Sequence of chain 1.A:
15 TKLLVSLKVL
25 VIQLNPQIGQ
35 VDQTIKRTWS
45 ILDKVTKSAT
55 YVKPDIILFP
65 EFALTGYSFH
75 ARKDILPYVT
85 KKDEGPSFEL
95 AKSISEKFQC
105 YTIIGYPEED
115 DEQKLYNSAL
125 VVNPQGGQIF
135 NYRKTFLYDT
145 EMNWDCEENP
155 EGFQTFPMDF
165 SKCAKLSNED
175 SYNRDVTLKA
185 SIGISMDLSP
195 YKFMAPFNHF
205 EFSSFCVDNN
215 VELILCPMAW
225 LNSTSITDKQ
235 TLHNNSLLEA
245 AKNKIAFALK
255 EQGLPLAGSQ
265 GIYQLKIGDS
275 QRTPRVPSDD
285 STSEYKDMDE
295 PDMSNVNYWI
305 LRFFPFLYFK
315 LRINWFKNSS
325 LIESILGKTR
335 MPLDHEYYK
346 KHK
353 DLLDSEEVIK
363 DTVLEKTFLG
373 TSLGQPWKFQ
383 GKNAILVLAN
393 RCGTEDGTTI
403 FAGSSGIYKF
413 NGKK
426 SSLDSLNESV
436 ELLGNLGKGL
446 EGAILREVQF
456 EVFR

Binding-site contacts:
Ligand atom ND2 contacts residue LYS138 of chain 1.A at 3.8 Å.
Ligand atom OD1 contacts residue MET190 of chain 1.A at 3.3 Å.
Ligand atom CA contacts residue ALA223 of chain 1.A at 4.4 Å (hydrophobic).
Ligand atom CB contacts residue GLU1 of chain 1.C at 3.5 Å.
Ligand atom O contacts residue TRP224 of chain 1.A at 3.5 Å.
Ligand atom OD1 contacts residue TYR71 of chain 1.A at 3.8 Å.
Ligand atom N contacts residue PHE197 of chain 1.A at 4.5 Å.
Ligand atom N contacts residue GLU1 of chain 1.C at 2.7 Å (salt-bridge).
Ligand atom CA contacts residue MET190 of chain 1.A at 4.5 Å (hydrophobic).
Ligand atom N contacts residue SER193 of chain 1.A at 4.0 Å.
Ligand atom CG contacts residue MET190 of chain 1.A at 4.1 Å (hydrophobic).
Ligand atom OD1 contacts residue SER189 of chain 1.A at 2.9 Å (h-bond).
Ligand atom CG contacts residue GLU65 of chain 1.A at 4.3 Å.
Ligand atom C contacts residue LEU225 of chain 1.A at 3.9 Å (hydrophobic).
Ligand atom ND2 contacts residue GLU65 of chain 1.A at 3.4 Å (salt-bridge).
Ligand atom OD1 contacts residue LYS138 of chain 1.A at 2.9 Å (salt-bridge).
Ligand atom O contacts residue LEU225 of chain 1.A at 2.7 Å (h-bond).
Ligand atom CA contacts residue SER189 of chain 1.A at 4.3 Å.
Ligand atom N contacts residue MET190 of chain 1.A at 3.6 Å.
Ligand atom O contacts residue ALA223 of chain 1.A at 4.3 Å.
Ligand atom CG contacts residue TYR71 of chain 1.A at 3.6 Å (hydrophobic).
Ligand atom CA contacts residue GLU1 of chain 1.C at 2.4 Å.
Ligand atom OD1 contacts residue TYR142 of chain 1.A at 3.2 Å.
Ligand atom C contacts residue TRP224 of chain 1.A at 3.6 Å (hydrophobic).
Ligand atom ND2 contacts residue SER189 of chain 1.A at 3.1 Å (h-bond).
Ligand atom ND2 contacts residue TYR142 of chain 1.A at 4.4 Å.
Ligand atom N contacts residue TYR142 of chain 1.A at 4.3 Å.
Ligand atom ND2 contacts residue TYR71 of chain 1.A at 3.2 Å (h-bond).
Ligand atom CG contacts residue TYR142 of chain 1.A at 3.8 Å (hydrophobic).
Ligand atom N contacts residue SER189 of chain 1.A at 4.3 Å.
Ligand atom C contacts residue GLU1 of chain 1.C at 1.3 Å.
Ligand atom CB contacts residue TYR142 of chain 1.A at 3.7 Å (hydrophobic).
Ligand atom CG contacts residue ALA223 of chain 1.A at 3.8 Å (hydrophobic).
Ligand atom CB contacts residue ALA223 of chain 1.A at 3.7 Å (hydrophobic).
Ligand atom ND2 contacts residue ALA223 of chain 1.A at 2.9 Å (h-bond).
Ligand atom CG contacts residue SER189 of chain 1.A at 3.2 Å.
Ligand atom O contacts residue GLU1 of chain 1.C at 2.2 Å (salt-bridge).
Ligand atom CA contacts residue TRP224 of chain 1.A at 3.6 Å (hydrophobic).
Ligand atom N contacts residue TRP224 of chain 1.A at 3.6 Å.
Ligand atom CG contacts residue LYS138 of chain 1.A at 3.7 Å.

This protein binds this small molecule.
Small molecule (SMILES): NC(=O)C[C@H](N)C(=O)O